Binding-site contacts:
Ligand atom O5 contacts residue VAL414 of chain 1.A at 4.2 Å.
Ligand atom C7 contacts residue ASN265 of chain 1.A at 3.6 Å.
Ligand atom C5 contacts residue ASN265 of chain 1.A at 3.7 Å.
Ligand atom O5 contacts residue ASN265 of chain 1.A at 2.4 Å (h-bond).
Ligand atom C5 contacts residue GLN263 of chain 1.A at 3.4 Å.
Ligand atom C3 contacts residue ASN265 of chain 1.A at 3.8 Å.
Ligand atom C8 contacts residue SER303 of chain 1.A at 3.4 Å.
Ligand atom C4 contacts residue ASN265 of chain 1.A at 4.2 Å.
Ligand atom C4 contacts residue GLN263 of chain 1.A at 4.4 Å.
Ligand atom C6 contacts residue VAL414 of chain 1.A at 4.4 Å (hydrophobic).
Ligand atom O5 contacts residue GLN263 of chain 1.A at 3.9 Å.
Ligand atom O7 contacts residue ASN265 of chain 1.A at 3.8 Å.
Ligand atom C1 contacts residue ASN265 of chain 1.A at 1.4 Å.
Ligand atom C2 contacts residue ASN265 of chain 1.A at 2.4 Å.
Ligand atom O7 contacts residue SER303 of chain 1.A at 3.6 Å.
Ligand atom C1 contacts residue GLN263 of chain 1.A at 4.1 Å.
Ligand atom N2 contacts residue ASN265 of chain 1.A at 2.9 Å (h-bond).
Ligand atom C7 contacts residue SER303 of chain 1.A at 4.0 Å.
Ligand atom C6 contacts residue GLN263 of chain 1.A at 4.0 Å.

Sequence of chain 1.A:
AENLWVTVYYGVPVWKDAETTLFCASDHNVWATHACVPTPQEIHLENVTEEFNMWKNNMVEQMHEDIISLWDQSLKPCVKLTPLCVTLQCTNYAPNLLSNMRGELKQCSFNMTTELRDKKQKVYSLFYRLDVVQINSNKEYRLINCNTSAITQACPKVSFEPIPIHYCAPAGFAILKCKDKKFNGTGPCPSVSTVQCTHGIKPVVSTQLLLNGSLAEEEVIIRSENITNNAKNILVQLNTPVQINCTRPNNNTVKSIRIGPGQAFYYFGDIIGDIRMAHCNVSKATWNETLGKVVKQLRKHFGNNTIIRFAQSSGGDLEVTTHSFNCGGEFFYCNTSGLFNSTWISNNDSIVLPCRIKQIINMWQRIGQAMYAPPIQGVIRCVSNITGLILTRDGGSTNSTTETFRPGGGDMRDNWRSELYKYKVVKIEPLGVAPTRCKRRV

The small molecule below binds the protein below.
Small molecule (SMILES): CC(=O)N[C@@H]1[C@@H](O)[C@H](O)[C@@H](CO)O[C@H]1O